Sequence of chain 1.A:
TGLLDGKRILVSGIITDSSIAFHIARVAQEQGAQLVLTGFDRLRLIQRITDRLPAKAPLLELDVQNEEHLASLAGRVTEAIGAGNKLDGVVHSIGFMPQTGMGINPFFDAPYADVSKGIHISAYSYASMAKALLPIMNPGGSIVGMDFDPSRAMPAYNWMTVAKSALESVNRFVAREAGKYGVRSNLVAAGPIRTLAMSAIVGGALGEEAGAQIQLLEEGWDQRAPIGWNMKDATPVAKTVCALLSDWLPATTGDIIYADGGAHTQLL

Binding-site contacts:
Ligand atom N5 contacts residue MET98 of chain 1.A at 2.9 Å (h-bond).
Ligand atom C4 contacts residue MET98 of chain 1.A at 3.8 Å (hydrophobic).
Ligand atom O1 contacts residue ALA198 of chain 1.A at 3.2 Å (h-bond).
Ligand atom C9 contacts residue NAD1 of chain 1.E at 3.3 Å.
Ligand atom C16 contacts residue NAD1 of chain 1.E at 3.6 Å.
Ligand atom C28 contacts residue GLY104 of chain 1.A at 3.7 Å.
Ligand atom C8 contacts residue MET161 of chain 1.A at 3.3 Å (hydrophobic).
Ligand atom C29 contacts residue GLY104 of chain 1.A at 3.8 Å.
Ligand atom C15 contacts residue TYR158 of chain 1.A at 3.5 Å (hydrophobic).
Ligand atom C26 contacts residue MET103 of chain 1.A at 3.8 Å (hydrophobic).
Ligand atom C29 contacts residue MET103 of chain 1.A at 3.8 Å (hydrophobic).
Ligand atom F contacts residue ALA201 of chain 1.A at 3.6 Å.
Ligand atom F contacts residue ILE202 of chain 1.A at 3.3 Å.
Ligand atom O1 contacts residue ILE202 of chain 1.A at 3.6 Å.
Ligand atom C12 contacts residue NAD1 of chain 1.E at 3.4 Å.
Ligand atom C7 contacts residue GLY96 of chain 1.A at 3.5 Å.
Ligand atom C27 contacts residue MET103 of chain 1.A at 3.8 Å (hydrophobic).
Ligand atom C9 contacts residue GLY96 of chain 1.A at 3.5 Å.
Ligand atom C28 contacts residue MET103 of chain 1.A at 3.5 Å (hydrophobic).
Ligand atom C24 contacts residue ILE202 of chain 1.A at 3.8 Å (hydrophobic).
Ligand atom C7 contacts residue PHE97 of chain 1.A at 3.8 Å (hydrophobic).
Ligand atom C26 contacts residue MET199 of chain 1.A at 3.7 Å (hydrophobic).
Ligand atom C22 contacts residue ALA198 of chain 1.A at 3.8 Å (hydrophobic).
Ligand atom C8 contacts residue GLY96 of chain 1.A at 3.7 Å.
Ligand atom C29 contacts residue ILE202 of chain 1.A at 3.6 Å (hydrophobic).
Ligand atom C8 contacts residue PHE97 of chain 1.A at 3.6 Å (hydrophobic).
Ligand atom C17 contacts residue GLN100 of chain 1.A at 3.7 Å.
Ligand atom F contacts residue ALA198 of chain 1.A at 3.3 Å.
Ligand atom C25 contacts residue ILE202 of chain 1.A at 3.6 Å (hydrophobic).
Ligand atom C26 contacts residue TYR158 of chain 1.A at 3.6 Å (hydrophobic).
Ligand atom C21 contacts residue ALA198 of chain 1.A at 3.8 Å (hydrophobic).
Ligand atom C27 contacts residue TYR158 of chain 1.A at 3.7 Å (hydrophobic).
Ligand atom C25 contacts residue MET199 of chain 1.A at 3.8 Å (hydrophobic).
Ligand atom C15 contacts residue NAD1 of chain 1.E at 3.6 Å.
Ligand atom N4 contacts residue NAD1 of chain 1.E at 2.7 Å (h-bond).
Ligand atom C28 contacts residue ALA157 of chain 1.A at 3.8 Å (hydrophobic).
Ligand atom C10 contacts residue NAD1 of chain 1.E at 3.6 Å.
Ligand atom C17 contacts residue MET98 of chain 1.A at 3.3 Å (hydrophobic).
Ligand atom N3 contacts residue NAD1 of chain 1.E at 3.4 Å (h-bond).
Ligand atom C14 contacts residue NAD1 of chain 1.E at 3.5 Å.

The protein below binds the small molecule below.
Small molecule (SMILES): CNC(=O)c1cnc(NC2CCN(c3ccccn3)CC2)c(NCc2ccc(F)c(Oc3ccccc3)c2)c1